Binding-site contacts:
Ligand atom C14 contacts residue THR190 of chain 1.A at 3.6 Å.
Ligand atom C16 contacts residue GLU77 of chain 1.A at 3.4 Å.
Ligand atom N12 contacts residue ZN1 of chain 1.D at 2.4 Å.
Ligand atom O18 contacts residue HIS78 of chain 1.A at 3.0 Å (h-bond).
Ligand atom C17 contacts residue MET62 of chain 1.A at 3.5 Å (hydrophobic).
Ligand atom O18 contacts residue ZN1 of chain 1.D at 2.1 Å.
Ligand atom C3 contacts residue LEU200 of chain 1.A at 3.5 Å (hydrophobic).
Ligand atom C13 contacts residue ZN1 of chain 1.D at 3.5 Å.
Ligand atom C16 contacts residue HIS264 of chain 1.A at 3.7 Å.
Ligand atom C13 contacts residue PHE191 of chain 1.A at 3.8 Å (hydrophobic).
Ligand atom O18 contacts residue GLU77 of chain 1.A at 2.7 Å (salt-bridge).
Ligand atom N12 contacts residue HIS237 of chain 1.A at 3.1 Å (h-bond).
Ligand atom C8 contacts residue THR190 of chain 1.A at 3.6 Å.
Ligand atom C3 contacts residue ALA206 of chain 1.A at 3.6 Å (hydrophobic).
Ligand atom C2 contacts residue LEU200 of chain 1.A at 3.3 Å (hydrophobic).
Ligand atom C2 contacts residue GLY192 of chain 1.A at 3.9 Å.
Ligand atom C13 contacts residue HIS237 of chain 1.A at 3.5 Å.
Ligand atom C13 contacts residue THR190 of chain 1.A at 3.6 Å.
Ligand atom O18 contacts residue ASP241 of chain 1.A at 3.3 Å (salt-bridge).
Ligand atom O18 contacts residue HIS264 of chain 1.A at 3.9 Å.
Ligand atom C14 contacts residue PHE191 of chain 1.A at 3.3 Å (hydrophobic).
Ligand atom C11 contacts residue ZN1 of chain 1.D at 3.0 Å.
Ligand atom N12 contacts residue ASP241 of chain 1.A at 3.2 Å (salt-bridge).
Ligand atom N12 contacts residue THR190 of chain 1.A at 3.8 Å.
Ligand atom C5 contacts residue PHE191 of chain 1.A at 4.0 Å (hydrophobic).
Ligand atom C8 contacts residue PHE191 of chain 1.A at 4.0 Å (hydrophobic).
Ligand atom N10 contacts residue THR190 of chain 1.A at 3.7 Å.
Ligand atom C5 contacts residue THR190 of chain 1.A at 3.9 Å.
Ligand atom C7 contacts residue MET62 of chain 1.A at 3.6 Å (hydrophobic).
Ligand atom C11 contacts residue ASP241 of chain 1.A at 3.9 Å.
Ligand atom C4 contacts residue PHE191 of chain 1.A at 4.0 Å (hydrophobic).
Ligand atom C1 contacts residue ALA206 of chain 1.A at 3.7 Å (hydrophobic).
Ligand atom C16 contacts residue MET62 of chain 1.A at 3.8 Å (hydrophobic).
Ligand atom C11 contacts residue THR190 of chain 1.A at 3.8 Å.
Ligand atom C1 contacts residue GLY192 of chain 1.A at 4.0 Å.
Ligand atom C9 contacts residue MET62 of chain 1.A at 3.6 Å (hydrophobic).
Ligand atom C16 contacts residue ZN1 of chain 1.D at 3.0 Å.
Ligand atom C17 contacts residue GLU77 of chain 1.A at 3.6 Å.
Ligand atom C13 contacts residue ASP241 of chain 1.A at 3.9 Å.
Ligand atom C2 contacts residue ALA206 of chain 1.A at 3.4 Å (hydrophobic).

This protein binds this small molecule.
Small molecule (SMILES): C[C@H](O)c1nccn1CCCc1ccc(Cl)cc1

Sequence of chain 1.A:
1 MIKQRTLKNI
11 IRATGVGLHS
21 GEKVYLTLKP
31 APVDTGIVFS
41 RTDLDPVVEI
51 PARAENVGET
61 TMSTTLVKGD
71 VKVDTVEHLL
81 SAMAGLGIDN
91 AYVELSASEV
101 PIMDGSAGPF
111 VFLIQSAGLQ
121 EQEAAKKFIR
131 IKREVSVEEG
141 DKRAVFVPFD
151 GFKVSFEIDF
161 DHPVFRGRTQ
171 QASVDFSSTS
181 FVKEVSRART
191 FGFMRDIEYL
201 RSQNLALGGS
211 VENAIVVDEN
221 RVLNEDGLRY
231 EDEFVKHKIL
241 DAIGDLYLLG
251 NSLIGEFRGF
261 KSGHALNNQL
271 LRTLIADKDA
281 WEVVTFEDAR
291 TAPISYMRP